A protein and the small-molecule ligand that binds it are described below.
Small molecule (SMILES): CC(=O)N[C@H]1[C@H]([C@H](O)[C@H](O)CO)O[C@@](O[C@H]2[C@@H](O)[C@@H](CO)O[C@@H](O[C@H]3[C@H](O)[C@@H](O)[C@H](O)O[C@@H]3CO)[C@@H]2O)(C(=O)O)C[C@@H]1O

Sequence of chain 41.F:
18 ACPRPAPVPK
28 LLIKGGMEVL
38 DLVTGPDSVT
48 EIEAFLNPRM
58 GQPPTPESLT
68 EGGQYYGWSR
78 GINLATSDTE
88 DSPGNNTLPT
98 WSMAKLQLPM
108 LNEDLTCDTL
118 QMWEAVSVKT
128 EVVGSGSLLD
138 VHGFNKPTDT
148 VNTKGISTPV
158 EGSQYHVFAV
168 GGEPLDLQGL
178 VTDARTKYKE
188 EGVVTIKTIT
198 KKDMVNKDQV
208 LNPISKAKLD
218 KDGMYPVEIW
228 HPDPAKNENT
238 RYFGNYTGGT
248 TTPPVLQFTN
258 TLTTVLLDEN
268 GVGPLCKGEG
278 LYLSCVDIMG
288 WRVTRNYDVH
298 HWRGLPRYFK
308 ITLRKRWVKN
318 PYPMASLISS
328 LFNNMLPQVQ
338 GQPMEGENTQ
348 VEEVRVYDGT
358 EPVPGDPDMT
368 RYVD

Sequence of chain 42.F:
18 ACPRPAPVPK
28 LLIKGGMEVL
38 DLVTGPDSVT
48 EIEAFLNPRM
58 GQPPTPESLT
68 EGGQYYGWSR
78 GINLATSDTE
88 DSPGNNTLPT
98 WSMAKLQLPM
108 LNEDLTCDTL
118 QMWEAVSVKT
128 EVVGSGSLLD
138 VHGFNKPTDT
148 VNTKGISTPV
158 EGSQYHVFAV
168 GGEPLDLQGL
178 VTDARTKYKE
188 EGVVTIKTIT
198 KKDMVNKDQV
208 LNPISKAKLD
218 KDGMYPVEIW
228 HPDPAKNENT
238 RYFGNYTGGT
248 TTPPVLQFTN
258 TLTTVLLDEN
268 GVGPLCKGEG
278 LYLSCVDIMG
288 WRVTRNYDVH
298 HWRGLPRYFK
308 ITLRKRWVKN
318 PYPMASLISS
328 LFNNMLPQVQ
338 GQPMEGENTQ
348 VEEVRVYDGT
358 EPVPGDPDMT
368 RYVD

Binding-site contacts:
Ligand atom C2 contacts residue GLY78 of chain 42.F at 4.2 Å.
Ligand atom O4 contacts residue GLY78 of chain 42.F at 3.1 Å.
Ligand atom O1B contacts residue TYR72 of chain 42.F at 4.1 Å.
Ligand atom O6 contacts residue ASN93 of chain 42.F at 2.9 Å (h-bond).
Ligand atom C5 contacts residue ASN93 of chain 42.F at 4.2 Å.
Ligand atom C1 contacts residue ARG77 of chain 42.F at 3.5 Å.
Ligand atom C5 contacts residue TYR72 of chain 42.F at 3.6 Å (hydrophobic).
Ligand atom C6 contacts residue ASN93 of chain 42.F at 3.1 Å.
Ligand atom C4 contacts residue GLY78 of chain 42.F at 3.4 Å.
Ligand atom C1 contacts residue TYR72 of chain 42.F at 3.8 Å (hydrophobic).
Ligand atom C10 contacts residue TYR72 of chain 42.F at 4.1 Å (hydrophobic).
Ligand atom C3 contacts residue GLY78 of chain 42.F at 4.2 Å.
Ligand atom O1B contacts residue ARG77 of chain 42.F at 2.9 Å (salt-bridge).
Ligand atom O4 contacts residue HIS298 of chain 42.F at 3.1 Å (h-bond).
Ligand atom N5 contacts residue TYR72 of chain 42.F at 3.1 Å (h-bond).
Ligand atom C3 contacts residue GLY78 of chain 42.F at 4.0 Å.
Ligand atom O10 contacts residue ASN293 of chain 42.F at 3.5 Å (h-bond).
Ligand atom C6 contacts residue THR94 of chain 42.F at 4.2 Å.
Ligand atom O8 contacts residue ARG77 of chain 42.F at 3.9 Å.
Ligand atom C4 contacts residue TYR72 of chain 42.F at 3.5 Å (hydrophobic).
Ligand atom C4 contacts residue HIS298 of chain 42.F at 4.1 Å.
Ligand atom O4 contacts residue TYR72 of chain 42.F at 4.3 Å.
Ligand atom C7 contacts residue TYR72 of chain 42.F at 4.2 Å (hydrophobic).
Ligand atom O10 contacts residue THR291 of chain 42.F at 3.7 Å.
Ligand atom C4 contacts residue VAL296 of chain 42.F at 4.3 Å (hydrophobic).
Ligand atom C11 contacts residue ASP85 of chain 41.F at 3.7 Å.
Ligand atom O8 contacts residue TYR72 of chain 42.F at 4.2 Å.
Ligand atom C3 contacts residue VAL296 of chain 42.F at 3.5 Å (hydrophobic).
Ligand atom O4 contacts residue VAL296 of chain 42.F at 3.8 Å.
Ligand atom O3 contacts residue ASN80 of chain 42.F at 4.0 Å.
Ligand atom O1A contacts residue ARG77 of chain 42.F at 3.0 Å (salt-bridge).
Ligand atom O4 contacts residue ASN80 of chain 42.F at 4.2 Å.
Ligand atom O4 contacts residue THR291 of chain 42.F at 3.3 Å.
Ligand atom O1A contacts residue TYR72 of chain 42.F at 3.2 Å.
Ligand atom C3 contacts residue HIS298 of chain 42.F at 4.1 Å.
Ligand atom C6 contacts residue TYR72 of chain 42.F at 3.6 Å (hydrophobic).
Ligand atom O4 contacts residue ILE79 of chain 42.F at 3.5 Å (h-bond).
Ligand atom O3 contacts residue GLY78 of chain 42.F at 3.7 Å.
Ligand atom C3 contacts residue ARG77 of chain 42.F at 3.9 Å.
Ligand atom O1A contacts residue GLY78 of chain 42.F at 3.7 Å.